The protein below binds the small molecule below.
Small molecule (SMILES): CC(=O)N[C@@H]1[C@@H](O)[C@H](O)[C@@H](CO)O[C@H]1O

Sequence of chain 16.B:
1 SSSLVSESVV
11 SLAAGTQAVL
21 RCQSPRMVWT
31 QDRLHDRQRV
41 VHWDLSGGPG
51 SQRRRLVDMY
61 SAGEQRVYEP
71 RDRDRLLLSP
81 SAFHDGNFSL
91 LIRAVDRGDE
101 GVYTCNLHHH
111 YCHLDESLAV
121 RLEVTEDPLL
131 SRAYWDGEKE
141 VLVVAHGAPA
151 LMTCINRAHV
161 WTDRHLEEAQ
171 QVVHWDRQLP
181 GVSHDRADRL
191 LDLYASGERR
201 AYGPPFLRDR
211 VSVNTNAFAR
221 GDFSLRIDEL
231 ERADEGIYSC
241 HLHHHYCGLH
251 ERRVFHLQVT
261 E

Binding-site contacts:
Ligand atom C3 contacts residue ASN87 of chain 16.B at 3.7 Å.
Ligand atom C4 contacts residue ASN87 of chain 16.B at 4.2 Å.
Ligand atom O7 contacts residue ASP85 of chain 16.B at 4.3 Å.
Ligand atom N2 contacts residue ASN87 of chain 16.B at 2.9 Å (h-bond).
Ligand atom O5 contacts residue ASN87 of chain 16.B at 2.3 Å (h-bond).
Ligand atom C5 contacts residue SER89 of chain 16.B at 4.3 Å.
Ligand atom O5 contacts residue SER89 of chain 16.B at 4.1 Å.
Ligand atom O7 contacts residue ASN87 of chain 16.B at 3.9 Å.
Ligand atom C2 contacts residue ASN87 of chain 16.B at 2.4 Å.
Ligand atom C1 contacts residue ASN87 of chain 16.B at 1.4 Å.
Ligand atom C6 contacts residue LEU151 of chain 16.B at 3.8 Å (hydrophobic).
Ligand atom C5 contacts residue ASN87 of chain 16.B at 3.7 Å.
Ligand atom C5 contacts residue LEU151 of chain 16.B at 4.1 Å (hydrophobic).
Ligand atom O4 contacts residue LEU151 of chain 16.B at 3.7 Å.
Ligand atom O6 contacts residue LEU151 of chain 16.B at 3.4 Å.
Ligand atom C7 contacts residue ASN87 of chain 16.B at 3.6 Å.
Ligand atom C4 contacts residue LEU151 of chain 16.B at 4.4 Å (hydrophobic).
Ligand atom O5 contacts residue SER79 of chain 16.B at 4.4 Å.
Ligand atom C1 contacts residue SER89 of chain 16.B at 4.5 Å.